This protein binds this small molecule.
Small molecule (SMILES): CC(=O)N[C@H]1[C@H](O[C@H]2[C@H](O)[C@@H](NC(C)=O)CO[C@@H]2CO[C@@H]2O[C@@H](C)[C@@H](O)[C@@H](O)[C@@H]2O)O[C@H](CO)[C@@H](O)[C@@H]1O

Sequence of chain 12.C:
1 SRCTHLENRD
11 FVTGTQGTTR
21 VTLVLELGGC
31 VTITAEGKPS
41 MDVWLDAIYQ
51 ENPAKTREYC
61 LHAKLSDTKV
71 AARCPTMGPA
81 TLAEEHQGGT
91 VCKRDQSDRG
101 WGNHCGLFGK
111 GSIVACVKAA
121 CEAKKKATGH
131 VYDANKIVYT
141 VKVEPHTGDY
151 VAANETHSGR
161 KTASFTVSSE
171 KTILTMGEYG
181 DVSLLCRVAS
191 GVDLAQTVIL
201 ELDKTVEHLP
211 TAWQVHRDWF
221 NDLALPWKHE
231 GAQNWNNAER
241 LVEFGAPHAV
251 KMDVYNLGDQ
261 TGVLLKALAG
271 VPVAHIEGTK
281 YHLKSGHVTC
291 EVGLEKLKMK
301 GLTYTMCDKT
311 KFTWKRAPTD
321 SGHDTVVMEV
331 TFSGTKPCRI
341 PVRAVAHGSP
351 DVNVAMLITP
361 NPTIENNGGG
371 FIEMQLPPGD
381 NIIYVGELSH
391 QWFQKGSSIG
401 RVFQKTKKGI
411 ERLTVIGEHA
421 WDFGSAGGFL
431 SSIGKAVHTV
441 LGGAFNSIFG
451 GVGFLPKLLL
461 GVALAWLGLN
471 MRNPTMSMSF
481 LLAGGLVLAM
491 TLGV

Binding-site contacts:
Ligand atom C1 contacts residue HIS104 of chain 32.C at 4.3 Å.
Ligand atom O5 contacts residue HIS104 of chain 32.C at 4.0 Å.
Ligand atom C3 contacts residue ASN154 of chain 12.C at 3.8 Å.
Ligand atom C1 contacts residue HIS104 of chain 32.C at 3.6 Å.
Ligand atom C1 contacts residue ASN154 of chain 12.C at 1.4 Å.
Ligand atom O5 contacts residue ASN154 of chain 12.C at 2.4 Å (h-bond).
Ligand atom C5 contacts residue ASN154 of chain 12.C at 4.3 Å.
Ligand atom C8 contacts residue HIS104 of chain 32.C at 3.9 Å.
Ligand atom N2 contacts residue ASN154 of chain 12.C at 2.8 Å (h-bond).
Ligand atom C4 contacts residue ASN154 of chain 12.C at 4.3 Å.
Ligand atom C6 contacts residue HIS104 of chain 32.C at 3.3 Å.
Ligand atom C7 contacts residue ASN154 of chain 12.C at 3.4 Å.
Ligand atom C2 contacts residue ASN154 of chain 12.C at 2.4 Å.
Ligand atom O6 contacts residue HIS104 of chain 32.C at 4.4 Å.
Ligand atom C8 contacts residue ASN154 of chain 12.C at 3.6 Å.
Ligand atom C5 contacts residue HIS104 of chain 32.C at 3.1 Å.
Ligand atom C7 contacts residue GLU155 of chain 12.C at 4.2 Å.
Ligand atom O7 contacts residue ASN154 of chain 12.C at 3.2 Å (h-bond).
Ligand atom C6 contacts residue ASN154 of chain 12.C at 3.8 Å.
Ligand atom C8 contacts residue GLU155 of chain 12.C at 3.6 Å.
Ligand atom C5 contacts residue ASN154 of chain 12.C at 3.7 Å.
Ligand atom O5 contacts residue HIS104 of chain 32.C at 2.9 Å.
Ligand atom O7 contacts residue GLU155 of chain 12.C at 3.8 Å.

Sequence of chain 32.C:
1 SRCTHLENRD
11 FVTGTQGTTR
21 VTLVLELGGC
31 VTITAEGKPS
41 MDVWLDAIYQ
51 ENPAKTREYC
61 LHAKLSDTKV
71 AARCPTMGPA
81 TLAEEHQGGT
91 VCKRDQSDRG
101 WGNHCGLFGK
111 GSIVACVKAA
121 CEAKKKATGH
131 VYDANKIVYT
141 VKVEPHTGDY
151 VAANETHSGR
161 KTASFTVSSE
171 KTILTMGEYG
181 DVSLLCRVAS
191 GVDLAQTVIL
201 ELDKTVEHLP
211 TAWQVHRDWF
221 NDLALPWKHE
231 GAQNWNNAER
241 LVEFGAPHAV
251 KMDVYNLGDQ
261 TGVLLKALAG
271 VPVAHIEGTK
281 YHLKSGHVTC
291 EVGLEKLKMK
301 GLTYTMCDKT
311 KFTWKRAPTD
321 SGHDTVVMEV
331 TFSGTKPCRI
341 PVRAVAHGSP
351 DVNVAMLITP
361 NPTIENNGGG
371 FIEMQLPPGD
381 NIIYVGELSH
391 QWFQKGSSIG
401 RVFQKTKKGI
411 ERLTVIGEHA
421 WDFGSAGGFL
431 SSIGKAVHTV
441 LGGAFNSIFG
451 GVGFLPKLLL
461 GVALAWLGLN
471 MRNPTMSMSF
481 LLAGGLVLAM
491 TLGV